Sequence of chain 13.C:
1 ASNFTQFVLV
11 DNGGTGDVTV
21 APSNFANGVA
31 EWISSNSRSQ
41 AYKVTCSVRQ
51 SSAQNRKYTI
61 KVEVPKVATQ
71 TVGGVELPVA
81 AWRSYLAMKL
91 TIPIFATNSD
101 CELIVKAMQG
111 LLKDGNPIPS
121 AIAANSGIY

The protein below binds the small molecule below.
Small molecule (SMILES): Nc1ccn([C@@H]2O[C@H](CO[P](=O)(O)O[C@H]3[C@@H](O)[C@H](n4cnc5c(N)ncnc54)O[C@@H]3CO[P](=O)(O)O[C@H]3[C@@H](O)[C@H](n4cnc5c(=O)nc(N)[nH]c54)O[C@@H]3CO[P](=O)(O)O[C@H]3[C@@H](O)[C@H](n4cnc5c(N)ncnc54)O[C@@H]3CO[P](=O)(O)O[C@H]3[C@@H](O)[C@H](n4cnc5c(N)ncnc54)O[C@@H]3CO[P](=O)(O)O[C@H]3[C@@H](O)[C@H](n4ccc(=O)[nH]c4=O)O[C@@H]3CO[P](=O)(O)O[C@H]3[C@@H](O)[C@H](n4ccc(N)nc4=O)O[C@@H]3CO[P](=O)(O)O[C@H]3[C@@H](O)[C@H](n4ccc(=O)[nH]c4=O)O[C@@H]3CO[P](=O)(O)O[C@H]3[C@@H](O)[C@H](n4cnc5c(=O)nc(N)[nH]c54)O[C@@H]3CO)[C@@H](O)[C@H]2O)c(=O)n1

Sequence of chain 47.C:
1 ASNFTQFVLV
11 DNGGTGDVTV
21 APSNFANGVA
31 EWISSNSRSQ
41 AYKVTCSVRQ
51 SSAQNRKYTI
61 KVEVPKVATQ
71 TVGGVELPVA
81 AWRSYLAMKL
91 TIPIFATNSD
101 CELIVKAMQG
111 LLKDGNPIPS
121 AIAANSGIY

Binding-site contacts:
Ligand atom C4' contacts residue ARG49 of chain 13.C at 3.6 Å.
Ligand atom P contacts residue ARG49 of chain 13.C at 3.7 Å.
Ligand atom N7 contacts residue TYR85 of chain 47.C at 3.8 Å.
Ligand atom OP1 contacts residue ASN55 of chain 13.C at 3.2 Å.
Ligand atom OP2 contacts residue LYS57 of chain 13.C at 3.0 Å (salt-bridge).
Ligand atom OP1 contacts residue SER51 of chain 13.C at 2.7 Å (h-bond).
Ligand atom N6 contacts residue THR59 of chain 47.C at 2.7 Å (h-bond).
Ligand atom OP2 contacts residue LYS57 of chain 13.C at 3.5 Å (salt-bridge).
Ligand atom P contacts residue LYS57 of chain 13.C at 3.1 Å.
Ligand atom N1 contacts residue SER47 of chain 47.C at 2.7 Å (h-bond).
Ligand atom O5' contacts residue LYS57 of chain 13.C at 2.8 Å (salt-bridge).
Ligand atom OP2 contacts residue TYR85 of chain 47.C at 2.6 Å (h-bond).
Ligand atom OP2 contacts residue LYS43 of chain 47.C at 2.7 Å (salt-bridge).
Ligand atom C5' contacts residue ARG49 of chain 13.C at 2.6 Å.
Ligand atom O5' contacts residue ARG49 of chain 13.C at 3.6 Å (salt-bridge).
Ligand atom N6 contacts residue CYS46 of chain 47.C at 3.6 Å (h-bond).
Ligand atom OP1 contacts residue ARG49 of chain 13.C at 2.6 Å (salt-bridge).
Ligand atom C6 contacts residue THR45 of chain 47.C at 3.4 Å.
Ligand atom N1 contacts residue THR59 of chain 47.C at 3.4 Å.
Ligand atom C2 contacts residue SER47 of chain 47.C at 3.2 Å.
Ligand atom C8 contacts residue LYS61 of chain 47.C at 3.6 Å.
Ligand atom C6 contacts residue THR59 of chain 47.C at 3.5 Å.
Ligand atom O3' contacts residue SER51 of chain 13.C at 3.3 Å (h-bond).
Ligand atom OP1 contacts residue LYS89 of chain 13.C at 3.5 Å (salt-bridge).
Ligand atom C5 contacts residue THR45 of chain 47.C at 3.4 Å.
Ligand atom N7 contacts residue THR45 of chain 47.C at 2.7 Å (h-bond).
Ligand atom P contacts residue SER51 of chain 13.C at 3.2 Å.
Ligand atom C5' contacts residue LYS57 of chain 13.C at 3.8 Å.
Ligand atom OP2 contacts residue LYS89 of chain 13.C at 3.5 Å (salt-bridge).
Ligand atom OP1 contacts residue LYS57 of chain 13.C at 2.9 Å.
Ligand atom O4' contacts residue LYS61 of chain 47.C at 3.7 Å.
Ligand atom N6 contacts residue THR45 of chain 47.C at 2.8 Å (h-bond).
Ligand atom OP1 contacts residue ASN55 of chain 13.C at 3.0 Å (h-bond).
Ligand atom OP2 contacts residue THR91 of chain 13.C at 3.7 Å.
Ligand atom N7 contacts residue LYS61 of chain 47.C at 3.4 Å.
Ligand atom O5' contacts residue LYS89 of chain 13.C at 3.2 Å (salt-bridge).
Ligand atom O3' contacts residue ARG49 of chain 13.C at 3.6 Å (salt-bridge).
Ligand atom N9 contacts residue LYS61 of chain 47.C at 3.8 Å.
Ligand atom OP1 contacts residue SER52 of chain 13.C at 3.1 Å.
Ligand atom OP2 contacts residue SER51 of chain 13.C at 3.3 Å (h-bond).